Binding-site contacts:
Ligand atom O2A contacts residue PHE277 of chain 1.C at 3.2 Å.
Ligand atom C6' contacts residue CYS276 of chain 1.C at 3.5 Å (hydrophobic).
Ligand atom O2' contacts residue ARG260 of chain 1.B at 2.5 Å (salt-bridge).
Ligand atom O2 contacts residue ILE231 of chain 1.C at 3.4 Å.
Ligand atom O3' contacts residue ARG260 of chain 1.B at 2.7 Å (salt-bridge).
Ligand atom C3' contacts residue LEU163 of chain 1.C at 3.5 Å (hydrophobic).
Ligand atom O4 contacts residue PHE265 of chain 1.C at 3.3 Å.
Ligand atom O6' contacts residue ASN224 of chain 1.C at 3.1 Å (h-bond).
Ligand atom O2B contacts residue GLU165 of chain 1.C at 3.0 Å (salt-bridge).
Ligand atom O3C contacts residue PHE338 of chain 1.C at 2.6 Å (h-bond).
Ligand atom O1A contacts residue LYS339 of chain 1.C at 2.9 Å (salt-bridge).
Ligand atom O4' contacts residue GLU161 of chain 1.C at 3.4 Å (salt-bridge).
Ligand atom O6' contacts residue CYS276 of chain 1.C at 3.1 Å (h-bond).
Ligand atom O4 contacts residue LYS267 of chain 1.C at 3.2 Å (salt-bridge).
Ligand atom O2C contacts residue PHE338 of chain 1.C at 3.4 Å (h-bond).
Ligand atom O3B contacts residue ALA164 of chain 1.C at 3.5 Å.
Ligand atom C5C contacts residue PHE277 of chain 1.C at 3.6 Å (hydrophobic).
Ligand atom O4C contacts residue ILE231 of chain 1.C at 3.4 Å.
Ligand atom O6' contacts residue GLU161 of chain 1.C at 3.5 Å (salt-bridge).
Ligand atom O4' contacts residue LEU163 of chain 1.C at 2.6 Å (h-bond).
Ligand atom O2 contacts residue SER269 of chain 1.C at 2.8 Å (h-bond).
Ligand atom C3C contacts residue PHE338 of chain 1.C at 3.5 Å (hydrophobic).
Ligand atom O4' contacts residue LYS220 of chain 1.C at 3.1 Å (salt-bridge).
Ligand atom O3' contacts residue PHE162 of chain 1.C at 2.9 Å (h-bond).
Ligand atom O2A contacts residue PHE265 of chain 1.C at 3.5 Å.
Ligand atom C6' contacts residue GLU161 of chain 1.C at 3.4 Å.
Ligand atom O2B contacts residue ALA164 of chain 1.C at 3.5 Å.
Ligand atom N1 contacts residue ILE231 of chain 1.C at 3.5 Å.
Ligand atom O3C contacts residue GLY273 of chain 1.C at 3.0 Å (h-bond).
Ligand atom C3' contacts residue PHE162 of chain 1.C at 3.5 Å (hydrophobic).
Ligand atom N3 contacts residue LYS267 of chain 1.C at 3.0 Å (salt-bridge).
Ligand atom O4' contacts residue PHE162 of chain 1.C at 3.0 Å.
Ligand atom C4' contacts residue LEU163 of chain 1.C at 3.3 Å (hydrophobic).
Ligand atom C4' contacts residue LYS220 of chain 1.C at 3.2 Å.
Ligand atom C4C contacts residue GLY273 of chain 1.C at 3.4 Å.
Ligand atom O2C contacts residue ARG442 of chain 1.C at 2.8 Å (salt-bridge).
Ligand atom C5' contacts residue LEU163 of chain 1.C at 3.4 Å (hydrophobic).
Ligand atom O6' contacts residue LYS220 of chain 1.C at 3.6 Å (salt-bridge).
Ligand atom O2' contacts residue LEU227 of chain 1.C at 3.6 Å.
Ligand atom O4C contacts residue PHE272 of chain 1.C at 3.2 Å.

Sequence of chain 1.C:
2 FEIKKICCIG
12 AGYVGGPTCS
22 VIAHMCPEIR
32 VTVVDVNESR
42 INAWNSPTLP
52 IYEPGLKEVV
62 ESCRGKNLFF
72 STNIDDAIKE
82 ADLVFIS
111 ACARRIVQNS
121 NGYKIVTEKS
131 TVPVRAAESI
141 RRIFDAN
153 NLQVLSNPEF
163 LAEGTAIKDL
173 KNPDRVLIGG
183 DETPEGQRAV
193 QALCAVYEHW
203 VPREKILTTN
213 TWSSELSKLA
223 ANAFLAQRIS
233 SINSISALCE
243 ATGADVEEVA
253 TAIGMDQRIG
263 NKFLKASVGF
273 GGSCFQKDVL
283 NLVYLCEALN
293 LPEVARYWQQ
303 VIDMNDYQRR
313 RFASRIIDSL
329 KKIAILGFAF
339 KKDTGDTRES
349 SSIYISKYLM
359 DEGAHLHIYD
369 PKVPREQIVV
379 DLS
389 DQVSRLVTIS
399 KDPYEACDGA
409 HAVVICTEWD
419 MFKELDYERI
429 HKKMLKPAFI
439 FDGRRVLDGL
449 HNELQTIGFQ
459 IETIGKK

Sequence of chain 1.B:
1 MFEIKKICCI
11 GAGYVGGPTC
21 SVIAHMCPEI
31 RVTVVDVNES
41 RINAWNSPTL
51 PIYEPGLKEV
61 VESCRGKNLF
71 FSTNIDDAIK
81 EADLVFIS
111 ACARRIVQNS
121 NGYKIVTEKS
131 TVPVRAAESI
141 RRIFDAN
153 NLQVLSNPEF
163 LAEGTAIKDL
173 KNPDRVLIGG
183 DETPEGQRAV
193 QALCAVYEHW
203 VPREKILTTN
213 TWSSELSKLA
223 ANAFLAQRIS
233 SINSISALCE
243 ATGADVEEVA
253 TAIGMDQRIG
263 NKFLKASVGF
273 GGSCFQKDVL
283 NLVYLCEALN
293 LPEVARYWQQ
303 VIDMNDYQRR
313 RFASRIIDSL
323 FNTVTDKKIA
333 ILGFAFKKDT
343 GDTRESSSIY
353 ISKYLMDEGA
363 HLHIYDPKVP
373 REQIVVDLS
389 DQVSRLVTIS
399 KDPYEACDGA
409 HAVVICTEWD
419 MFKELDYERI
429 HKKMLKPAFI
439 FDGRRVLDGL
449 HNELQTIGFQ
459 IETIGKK

A protein and the small-molecule ligand that binds it are described below.
Small molecule (SMILES): O=c1ccn([C@@H]2O[C@H](CO[P](=O)(O)O[P](=O)(O)O[C@H]3O[C@H](CO)[C@@H](O)[C@H](O)[C@H]3O)[C@@H](O)[C@H]2O)c(=O)[nH]1